Binding-site contacts:
Ligand atom CP contacts residue SO41 of chain 1.S at 3.3 Å.
Ligand atom OAO contacts residue GLU125 of chain 1.C at 3.3 Å (salt-bridge).
Ligand atom OAO contacts residue HIS47 of chain 1.C at 3.0 Å (h-bond).
Ligand atom CD2 contacts residue TYR30 of chain 1.C at 3.6 Å (hydrophobic).
Ligand atom CEA contacts residue GLU86 of chain 1.C at 3.0 Å.
Ligand atom CL contacts residue GLU86 of chain 1.C at 3.6 Å.
Ligand atom O13 contacts residue GLU86 of chain 1.C at 3.0 Å (salt-bridge).
Ligand atom CL contacts residue ALA26 of chain 1.C at 3.5 Å.
Ligand atom O14 contacts residue HIS47 of chain 1.C at 3.4 Å.
Ligand atom CDA contacts residue GLU86 of chain 1.C at 3.2 Å.
Ligand atom CM contacts residue MN1 of chain 1.X at 3.5 Å.
Ligand atom CE2 contacts residue GLU29 of chain 1.C at 3.1 Å.
Ligand atom O14 contacts residue GLU125 of chain 1.C at 3.2 Å (salt-bridge).
Ligand atom CB contacts residue MN1 of chain 1.X at 3.1 Å.
Ligand atom OAO contacts residue MN1 of chain 1.W at 2.1 Å.
Ligand atom CE contacts residue GLU125 of chain 1.C at 3.6 Å.
Ligand atom O14 contacts residue GLU86 of chain 1.C at 3.0 Å (salt-bridge).
Ligand atom CA contacts residue MN1 of chain 1.W at 2.9 Å.
Ligand atom CE contacts residue LYS140 of chain 1.C at 3.7 Å.
Ligand atom CD1 contacts residue LEU112 of chain 1.C at 3.6 Å (hydrophobic).
Ligand atom CZB contacts residue GLU86 of chain 1.C at 3.2 Å.
Ligand atom OAO contacts residue LYS140 of chain 1.C at 3.3 Å.
Ligand atom CL contacts residue ILE44 of chain 1.C at 3.7 Å.
Ligand atom CI contacts residue SO41 of chain 1.S at 3.3 Å.
Ligand atom CE1 contacts residue ARG88 of chain 1.C at 3.5 Å.
Ligand atom CE contacts residue HIS47 of chain 1.C at 3.5 Å.
Ligand atom CA contacts residue GLU86 of chain 1.C at 3.6 Å.
Ligand atom O14 contacts residue MN1 of chain 1.X at 2.1 Å.
Ligand atom OAO contacts residue ILE126 of chain 1.C at 2.8 Å (h-bond).
Ligand atom CA contacts residue MN1 of chain 1.X at 3.2 Å.
Ligand atom CE contacts residue MN1 of chain 1.W at 2.8 Å.
Ligand atom CB contacts residue GLU86 of chain 1.C at 3.6 Å.
Ligand atom O14 contacts residue ASP114 of chain 1.C at 3.0 Å (salt-bridge).
Ligand atom O13 contacts residue MN1 of chain 1.X at 2.1 Å.
Ligand atom CEB contacts residue ALA26 of chain 1.C at 3.5 Å (hydrophobic).
Ligand atom O14 contacts residue MN1 of chain 1.W at 2.3 Å.
Ligand atom CA contacts residue GLU125 of chain 1.C at 3.5 Å.
Ligand atom CA contacts residue HIS47 of chain 1.C at 3.8 Å.
Ligand atom CZ contacts residue GLU29 of chain 1.C at 2.9 Å.
Ligand atom CD2 contacts residue ARG90 of chain 1.C at 3.8 Å.

The protein below binds the small molecule below.
Small molecule (SMILES): O=C(O)/C(O)=C/C(=O)[C@]1(Cc2ccc(Cl)cc2)CCCN(Cc2ccccc2)C1

Sequence of chain 1.C:
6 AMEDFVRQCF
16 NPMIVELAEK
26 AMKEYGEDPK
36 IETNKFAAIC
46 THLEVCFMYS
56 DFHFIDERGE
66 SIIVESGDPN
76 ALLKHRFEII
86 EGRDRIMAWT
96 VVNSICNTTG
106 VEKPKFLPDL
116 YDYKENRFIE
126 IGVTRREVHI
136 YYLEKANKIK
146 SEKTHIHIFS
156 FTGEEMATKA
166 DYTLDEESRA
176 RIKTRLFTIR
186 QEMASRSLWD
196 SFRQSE